The protein below binds the small molecule below.
Small molecule (SMILES): CC(=O)N[C@H]1[C@H](O[C@H]2[C@H](O)[C@@H](NC(C)=O)CO[C@@H]2CO)O[C@H](CO)[C@@H](O)[C@@H]1O

Sequence of chain 1.I:
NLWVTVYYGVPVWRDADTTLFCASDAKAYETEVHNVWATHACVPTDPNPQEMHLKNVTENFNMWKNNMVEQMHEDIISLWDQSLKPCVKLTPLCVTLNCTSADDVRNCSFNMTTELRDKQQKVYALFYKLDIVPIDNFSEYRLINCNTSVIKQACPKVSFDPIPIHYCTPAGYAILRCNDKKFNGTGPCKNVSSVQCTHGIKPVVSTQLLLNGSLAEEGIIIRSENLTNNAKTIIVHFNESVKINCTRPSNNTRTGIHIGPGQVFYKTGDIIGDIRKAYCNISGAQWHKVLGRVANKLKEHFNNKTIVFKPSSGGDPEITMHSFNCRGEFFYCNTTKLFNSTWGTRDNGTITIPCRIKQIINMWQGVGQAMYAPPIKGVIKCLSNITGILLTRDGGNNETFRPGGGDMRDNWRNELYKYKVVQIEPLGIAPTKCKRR

Binding-site contacts:
Ligand atom O7 contacts residue ARG323 of chain 1.I at 3.2 Å.
Ligand atom C2 contacts residue ASN269 of chain 1.I at 2.6 Å.
Ligand atom O5 contacts residue ASN269 of chain 1.I at 2.4 Å (h-bond).
Ligand atom N2 contacts residue ASN269 of chain 1.I at 3.0 Å (h-bond).
Ligand atom C3 contacts residue ASN269 of chain 1.I at 3.8 Å.
Ligand atom C6 contacts residue ARG323 of chain 1.I at 3.1 Å.
Ligand atom C7 contacts residue ASN269 of chain 1.I at 4.2 Å.
Ligand atom N2 contacts residue GLU248 of chain 1.I at 3.6 Å (salt-bridge).
Ligand atom O3 contacts residue ARG323 of chain 1.I at 4.0 Å.
Ligand atom C5 contacts residue ARG323 of chain 1.I at 3.5 Å.
Ligand atom C1 contacts residue GLU248 of chain 1.I at 3.5 Å.
Ligand atom O5 contacts residue ARG323 of chain 1.I at 3.9 Å.
Ligand atom C8 contacts residue ILE250 of chain 1.I at 3.0 Å (hydrophobic).
Ligand atom C8 contacts residue GLY249 of chain 1.I at 3.3 Å.
Ligand atom C5 contacts residue ASN269 of chain 1.I at 3.6 Å.
Ligand atom C7 contacts residue ILE250 of chain 1.I at 3.7 Å (hydrophobic).
Ligand atom C4 contacts residue ASN269 of chain 1.I at 4.3 Å.
Ligand atom C2 contacts residue GLY249 of chain 1.I at 4.2 Å.
Ligand atom O6 contacts residue ARG323 of chain 1.I at 3.7 Å.
Ligand atom C2 contacts residue GLU248 of chain 1.I at 4.0 Å.
Ligand atom C1 contacts residue ASN269 of chain 1.I at 1.4 Å.
Ligand atom C1 contacts residue GLY249 of chain 1.I at 4.2 Å.
Ligand atom C7 contacts residue ARG323 of chain 1.I at 4.3 Å.
Ligand atom C7 contacts residue GLY249 of chain 1.I at 3.7 Å.
Ligand atom N2 contacts residue GLY249 of chain 1.I at 3.1 Å.
Ligand atom N2 contacts residue ILE250 of chain 1.I at 3.8 Å.